This small molecule binds to this protein.
Small molecule (SMILES): Cc1ccc(-n2nccn2)c(C(=O)N2CCN(c3nc4cc(Cl)ccc4o3)CC[C@H]2C)c1

Sequence of chain 1.A:
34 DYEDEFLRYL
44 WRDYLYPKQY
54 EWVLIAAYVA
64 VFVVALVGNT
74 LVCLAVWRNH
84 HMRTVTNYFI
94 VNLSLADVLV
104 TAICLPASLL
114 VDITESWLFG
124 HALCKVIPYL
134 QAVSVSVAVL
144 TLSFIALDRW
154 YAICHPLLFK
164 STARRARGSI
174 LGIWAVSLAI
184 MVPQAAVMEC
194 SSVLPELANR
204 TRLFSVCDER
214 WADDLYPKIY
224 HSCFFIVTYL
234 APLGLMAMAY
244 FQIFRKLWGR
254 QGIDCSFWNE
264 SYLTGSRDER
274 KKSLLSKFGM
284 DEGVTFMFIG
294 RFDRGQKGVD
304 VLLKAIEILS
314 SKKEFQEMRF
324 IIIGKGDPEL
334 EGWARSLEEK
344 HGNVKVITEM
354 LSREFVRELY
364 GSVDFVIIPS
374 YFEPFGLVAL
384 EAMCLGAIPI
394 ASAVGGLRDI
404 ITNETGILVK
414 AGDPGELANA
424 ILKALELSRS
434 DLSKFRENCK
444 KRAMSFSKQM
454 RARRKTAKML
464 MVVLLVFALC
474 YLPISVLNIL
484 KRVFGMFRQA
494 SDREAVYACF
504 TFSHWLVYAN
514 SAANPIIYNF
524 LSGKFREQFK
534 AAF

Binding-site contacts:
Ligand atom C11 contacts residue GLN187 of chain 1.A at 3.1 Å.
Ligand atom C22 contacts residue TYR511 of chain 1.A at 3.8 Å (hydrophobic).
Ligand atom N1 contacts residue GLN187 of chain 1.A at 3.7 Å.
Ligand atom C6 contacts residue TYR511 of chain 1.A at 3.7 Å (hydrophobic).
Ligand atom CL1 contacts residue ALA110 of chain 1.A at 3.4 Å.
Ligand atom C14 contacts residue ASN481 of chain 1.A at 3.8 Å.
Ligand atom CL1 contacts residue SER111 of chain 1.A at 3.5 Å.
Ligand atom C15 contacts residue GLU212 of chain 1.A at 3.4 Å.
Ligand atom CL1 contacts residue TRP120 of chain 1.A at 3.4 Å.
Ligand atom C30 contacts residue ASN481 of chain 1.A at 3.5 Å.
Ligand atom O1 contacts residue PRO131 of chain 1.A at 3.4 Å.
Ligand atom C21 contacts residue VAL510 of chain 1.A at 3.7 Å (hydrophobic).
Ligand atom C11 contacts residue PRO131 of chain 1.A at 3.5 Å (hydrophobic).
Ligand atom C29 contacts residue TYR511 of chain 1.A at 3.3 Å (hydrophobic).
Ligand atom C23 contacts residue HIS507 of chain 1.A at 3.4 Å.
Ligand atom C6 contacts residue ILE130 of chain 1.A at 3.7 Å (hydrophobic).
Ligand atom C28 contacts residue ASN481 of chain 1.A at 3.7 Å.
Ligand atom N2 contacts residue PRO131 of chain 1.A at 3.6 Å.
Ligand atom C27 contacts residue VAL138 of chain 1.A at 3.7 Å (hydrophobic).
Ligand atom CL1 contacts residue VAL114 of chain 1.A at 3.5 Å.
Ligand atom C7 contacts residue GLN134 of chain 1.A at 3.8 Å.
Ligand atom C29 contacts residue SER111 of chain 1.A at 3.6 Å.
Ligand atom C29 contacts residue HIS507 of chain 1.A at 3.4 Å.
Ligand atom C28 contacts residue PHE227 of chain 1.A at 3.6 Å (hydrophobic).
Ligand atom C16 contacts residue MET191 of chain 1.A at 3.6 Å (hydrophobic).
Ligand atom C27 contacts residue PHE227 of chain 1.A at 3.5 Å (hydrophobic).
Ligand atom C1 contacts residue PRO131 of chain 1.A at 3.4 Å (hydrophobic).
Ligand atom C15 contacts residue GLN187 of chain 1.A at 3.3 Å.
Ligand atom O1 contacts residue GLN134 of chain 1.A at 3.3 Å.
Ligand atom N5 contacts residue VAL138 of chain 1.A at 3.5 Å.
Ligand atom N6 contacts residue ASN481 of chain 1.A at 3.1 Å (h-bond).
Ligand atom N1 contacts residue PRO131 of chain 1.A at 3.7 Å.
Ligand atom C24 contacts residue HIS507 of chain 1.A at 3.7 Å.
Ligand atom O2 contacts residue ASN481 of chain 1.A at 2.9 Å (h-bond).
Ligand atom N6 contacts residue ILE477 of chain 1.A at 3.3 Å.
Ligand atom C17 contacts residue ASN481 of chain 1.A at 3.5 Å.
Ligand atom C21 contacts residue GLN134 of chain 1.A at 3.7 Å.
Ligand atom C8 contacts residue PRO131 of chain 1.A at 3.7 Å (hydrophobic).
Ligand atom C22 contacts residue GLN134 of chain 1.A at 3.8 Å.
Ligand atom C7 contacts residue TYR511 of chain 1.A at 3.6 Å (hydrophobic).